Binding-site contacts:
Ligand atom C1 contacts residue ASN1121 of chain 1.E at 1.4 Å.
Ligand atom C3 contacts residue ASN1121 of chain 1.E at 3.8 Å.
Ligand atom C7 contacts residue ASN1121 of chain 1.E at 3.7 Å.
Ligand atom C4 contacts residue ASN1121 of chain 1.E at 4.2 Å.
Ligand atom N2 contacts residue ASN1121 of chain 1.E at 2.9 Å (h-bond).
Ligand atom C5 contacts residue ASN1121 of chain 1.E at 3.6 Å.
Ligand atom O5 contacts residue ASN1121 of chain 1.E at 2.4 Å (h-bond).
Ligand atom O7 contacts residue ASN1121 of chain 1.E at 4.2 Å.
Ligand atom C2 contacts residue ASN1121 of chain 1.E at 2.5 Å.

Sequence of chain 1.E:
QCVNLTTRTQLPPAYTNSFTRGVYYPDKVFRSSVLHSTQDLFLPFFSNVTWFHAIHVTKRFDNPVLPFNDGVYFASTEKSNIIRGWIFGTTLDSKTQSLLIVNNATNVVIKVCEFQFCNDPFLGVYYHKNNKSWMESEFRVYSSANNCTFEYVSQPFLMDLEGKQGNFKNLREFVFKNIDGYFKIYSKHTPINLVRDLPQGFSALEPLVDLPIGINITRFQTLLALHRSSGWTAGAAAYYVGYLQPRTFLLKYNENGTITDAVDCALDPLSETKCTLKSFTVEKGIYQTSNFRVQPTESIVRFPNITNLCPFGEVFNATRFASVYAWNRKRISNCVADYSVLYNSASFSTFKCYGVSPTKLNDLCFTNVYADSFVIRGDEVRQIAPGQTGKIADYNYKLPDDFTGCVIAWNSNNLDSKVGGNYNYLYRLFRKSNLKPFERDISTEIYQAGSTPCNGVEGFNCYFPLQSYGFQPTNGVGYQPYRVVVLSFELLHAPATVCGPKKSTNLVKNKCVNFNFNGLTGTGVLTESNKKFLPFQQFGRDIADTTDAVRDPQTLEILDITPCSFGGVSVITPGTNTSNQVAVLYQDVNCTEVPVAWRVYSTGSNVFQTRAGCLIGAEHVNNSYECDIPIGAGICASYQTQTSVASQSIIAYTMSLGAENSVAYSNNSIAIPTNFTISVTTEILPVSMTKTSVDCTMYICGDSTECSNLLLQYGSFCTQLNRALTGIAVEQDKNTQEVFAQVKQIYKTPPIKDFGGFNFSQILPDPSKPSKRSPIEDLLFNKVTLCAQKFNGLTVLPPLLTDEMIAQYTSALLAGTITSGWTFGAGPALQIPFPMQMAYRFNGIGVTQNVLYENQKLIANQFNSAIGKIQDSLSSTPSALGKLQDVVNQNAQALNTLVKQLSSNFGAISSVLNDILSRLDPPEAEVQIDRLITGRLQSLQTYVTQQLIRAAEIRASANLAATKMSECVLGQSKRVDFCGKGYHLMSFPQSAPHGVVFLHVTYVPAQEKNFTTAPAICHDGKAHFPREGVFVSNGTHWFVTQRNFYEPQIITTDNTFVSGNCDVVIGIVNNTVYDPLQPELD

The protein below binds the small molecule below.
Small molecule (SMILES): CC(=O)N[C@H]1[C@H](O[C@H]2[C@H](O)[C@@H](NC(C)=O)CO[C@@H]2CO)O[C@H](CO)[C@@H](O[C@@H]2O[C@H](CO)[C@@H](O)[C@H](O)[C@@H]2O)[C@@H]1O